Sequence of chain 1.A:
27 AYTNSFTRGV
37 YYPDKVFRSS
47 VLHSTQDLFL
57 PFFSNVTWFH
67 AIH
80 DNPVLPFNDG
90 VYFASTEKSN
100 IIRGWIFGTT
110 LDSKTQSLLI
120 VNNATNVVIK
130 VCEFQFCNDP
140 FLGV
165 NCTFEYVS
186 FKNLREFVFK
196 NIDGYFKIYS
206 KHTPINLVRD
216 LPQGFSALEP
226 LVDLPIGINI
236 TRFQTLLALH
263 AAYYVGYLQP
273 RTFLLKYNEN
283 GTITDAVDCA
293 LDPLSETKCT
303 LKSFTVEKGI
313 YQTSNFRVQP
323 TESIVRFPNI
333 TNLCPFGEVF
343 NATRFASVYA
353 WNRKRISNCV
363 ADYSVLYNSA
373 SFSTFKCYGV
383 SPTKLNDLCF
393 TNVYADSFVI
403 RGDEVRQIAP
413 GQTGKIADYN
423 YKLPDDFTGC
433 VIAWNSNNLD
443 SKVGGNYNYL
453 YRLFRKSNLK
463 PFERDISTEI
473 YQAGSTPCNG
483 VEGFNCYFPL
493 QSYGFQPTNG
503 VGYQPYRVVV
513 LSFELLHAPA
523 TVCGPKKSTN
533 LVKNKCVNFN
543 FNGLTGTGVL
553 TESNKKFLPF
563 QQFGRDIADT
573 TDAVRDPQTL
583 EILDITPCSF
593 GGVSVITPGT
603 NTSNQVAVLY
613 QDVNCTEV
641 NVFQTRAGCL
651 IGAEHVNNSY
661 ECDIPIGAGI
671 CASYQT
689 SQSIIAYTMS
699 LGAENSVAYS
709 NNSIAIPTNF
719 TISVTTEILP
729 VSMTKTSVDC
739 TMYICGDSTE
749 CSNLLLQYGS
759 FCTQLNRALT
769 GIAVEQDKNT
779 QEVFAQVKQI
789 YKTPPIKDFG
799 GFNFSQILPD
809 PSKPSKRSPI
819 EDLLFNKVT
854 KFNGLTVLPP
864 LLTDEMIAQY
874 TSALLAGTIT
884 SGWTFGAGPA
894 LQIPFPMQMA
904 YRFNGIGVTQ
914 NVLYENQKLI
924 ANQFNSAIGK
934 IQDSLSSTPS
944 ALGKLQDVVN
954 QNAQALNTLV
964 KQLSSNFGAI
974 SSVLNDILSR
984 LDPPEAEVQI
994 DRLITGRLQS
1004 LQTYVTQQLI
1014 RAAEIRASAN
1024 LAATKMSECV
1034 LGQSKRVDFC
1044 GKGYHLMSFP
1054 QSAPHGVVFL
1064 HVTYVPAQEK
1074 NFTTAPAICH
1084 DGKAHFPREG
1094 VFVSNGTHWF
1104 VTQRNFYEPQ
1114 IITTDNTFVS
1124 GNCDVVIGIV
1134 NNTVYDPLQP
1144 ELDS

Binding-site contacts:
Ligand atom C4 contacts residue ASN1134 of chain 1.A at 4.2 Å.
Ligand atom N2 contacts residue ASN1134 of chain 1.A at 3.3 Å (h-bond).
Ligand atom O3 contacts residue ASN1134 of chain 1.A at 3.9 Å.
Ligand atom C5 contacts residue ASN1134 of chain 1.A at 3.8 Å.
Ligand atom O7 contacts residue ASN1134 of chain 1.A at 4.1 Å.
Ligand atom C1 contacts residue ASN1134 of chain 1.A at 1.4 Å.
Ligand atom C2 contacts residue ASN1134 of chain 1.A at 2.4 Å.
Ligand atom O5 contacts residue ASN1134 of chain 1.A at 2.4 Å (h-bond).
Ligand atom C8 contacts residue ILE1132 of chain 1.A at 4.5 Å (hydrophobic).
Ligand atom C7 contacts residue ASN1134 of chain 1.A at 4.0 Å.
Ligand atom C3 contacts residue ASN1134 of chain 1.A at 3.6 Å.

The protein below binds the small molecule below.
Small molecule (SMILES): CC(=O)N[C@@H]1[C@@H](O)[C@H](O)[C@@H](CO)O[C@H]1O